Sequence of chain 1.A:
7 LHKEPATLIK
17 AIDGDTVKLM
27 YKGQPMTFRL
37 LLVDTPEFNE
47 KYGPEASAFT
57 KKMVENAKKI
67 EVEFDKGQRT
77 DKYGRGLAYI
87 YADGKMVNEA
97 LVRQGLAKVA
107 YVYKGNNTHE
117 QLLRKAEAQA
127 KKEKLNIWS

Binding-site contacts:
Ligand atom O2P contacts residue LYS78 of chain 1.A at 4.1 Å.
Ligand atom O5' contacts residue ARG35 of chain 1.A at 3.6 Å.
Ligand atom C5M contacts residue TYR107 of chain 1.A at 3.7 Å (hydrophobic).
Ligand atom O4P contacts residue TYR107 of chain 1.A at 4.0 Å.
Ligand atom P2 contacts residue ARG35 of chain 1.A at 3.6 Å.
Ligand atom C4 contacts residue LEU83 of chain 1.A at 3.6 Å (hydrophobic).
Ligand atom O4P contacts residue ARG35 of chain 1.A at 2.8 Å (salt-bridge).
Ligand atom C5M contacts residue LEU36 of chain 1.A at 4.0 Å (hydrophobic).
Ligand atom C5 contacts residue LEU83 of chain 1.A at 4.0 Å (hydrophobic).
Ligand atom P2 contacts residue ARG81 of chain 1.A at 4.0 Å.
Ligand atom O5' contacts residue ARG81 of chain 1.A at 3.3 Å (salt-bridge).
Ligand atom C2 contacts residue TYR109 of chain 1.A at 3.6 Å (hydrophobic).
Ligand atom N3 contacts residue TYR109 of chain 1.A at 3.3 Å.
Ligand atom O4P contacts residue ASP40 of chain 1.A at 3.3 Å (salt-bridge).
Ligand atom C5' contacts residue TYR107 of chain 1.A at 3.5 Å (hydrophobic).
Ligand atom N3 contacts residue LEU83 of chain 1.A at 3.9 Å.
Ligand atom P1 contacts residue TYR79 of chain 1.A at 3.6 Å.
Ligand atom C4' contacts residue ARG81 of chain 1.A at 4.0 Å.
Ligand atom P1 contacts residue LYS78 of chain 1.A at 3.8 Å.
Ligand atom O4P contacts residue CA1 of chain 1.B at 3.2 Å.
Ligand atom O4 contacts residue LEU83 of chain 1.A at 3.6 Å.
Ligand atom O2P contacts residue TYR79 of chain 1.A at 2.5 Å (h-bond).
Ligand atom C4 contacts residue TYR109 of chain 1.A at 3.7 Å (hydrophobic).
Ligand atom C5M contacts residue ARG35 of chain 1.A at 3.6 Å.
Ligand atom O4' contacts residue ARG81 of chain 1.A at 3.0 Å (salt-bridge).
Ligand atom C5 contacts residue TYR107 of chain 1.A at 4.0 Å (hydrophobic).
Ligand atom O3' contacts residue LYS78 of chain 1.A at 3.5 Å (salt-bridge).
Ligand atom O5P contacts residue ARG81 of chain 1.A at 2.8 Å (salt-bridge).
Ligand atom C2' contacts residue TYR107 of chain 1.A at 3.8 Å (hydrophobic).
Ligand atom O2 contacts residue TYR109 of chain 1.A at 4.0 Å.
Ligand atom O4' contacts residue TYR79 of chain 1.A at 4.1 Å.
Ligand atom C2' contacts residue TYR109 of chain 1.A at 3.5 Å (hydrophobic).
Ligand atom O1P contacts residue TYR79 of chain 1.A at 3.5 Å (h-bond).
Ligand atom C1' contacts residue ARG81 of chain 1.A at 4.0 Å.
Ligand atom O4 contacts residue LEU37 of chain 1.A at 3.8 Å.
Ligand atom O1P contacts residue LYS78 of chain 1.A at 2.7 Å (salt-bridge).
Ligand atom O4 contacts residue TYR109 of chain 1.A at 3.9 Å.
Ligand atom C3' contacts residue TYR107 of chain 1.A at 3.8 Å (hydrophobic).
Ligand atom O2 contacts residue ASP77 of chain 1.A at 4.0 Å.
Ligand atom O5P contacts residue ARG35 of chain 1.A at 2.9 Å (salt-bridge).

A small-molecule ligand and the protein it binds are described below.
Small molecule (SMILES): Cc1cn([C@H]2C[C@H](OP(=O)(O)O)[C@@H](COP(=O)(O)O)O2)c(=O)[nH]c1=O